Sequence of chain 2.A:
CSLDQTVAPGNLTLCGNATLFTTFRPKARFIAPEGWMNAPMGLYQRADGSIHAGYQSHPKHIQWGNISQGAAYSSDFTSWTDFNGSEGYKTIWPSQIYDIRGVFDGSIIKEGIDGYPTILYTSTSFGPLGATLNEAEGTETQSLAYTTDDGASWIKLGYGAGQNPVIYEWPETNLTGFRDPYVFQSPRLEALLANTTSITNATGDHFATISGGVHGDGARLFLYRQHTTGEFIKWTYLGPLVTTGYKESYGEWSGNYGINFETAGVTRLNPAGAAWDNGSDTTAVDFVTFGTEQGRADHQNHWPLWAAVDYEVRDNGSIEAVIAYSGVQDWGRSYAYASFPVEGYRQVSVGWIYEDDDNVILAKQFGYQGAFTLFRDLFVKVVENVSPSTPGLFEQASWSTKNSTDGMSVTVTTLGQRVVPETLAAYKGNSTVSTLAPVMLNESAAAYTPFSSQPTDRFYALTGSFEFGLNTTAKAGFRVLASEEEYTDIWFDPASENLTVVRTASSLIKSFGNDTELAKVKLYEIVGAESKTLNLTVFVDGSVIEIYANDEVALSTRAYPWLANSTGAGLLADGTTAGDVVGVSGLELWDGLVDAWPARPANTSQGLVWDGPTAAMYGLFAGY

A small-molecule ligand and the protein it binds are described below.
Small molecule (SMILES): CC(=O)N[C@H]1[C@H](O[C@H]2[C@H](O)[C@@H](NC(C)=O)CO[C@@H]2CO)O[C@H](CO)[C@@H](O[C@@H]2O[C@H](CO[C@H]3O[C@H](CO)[C@@H](O)[C@H](O[C@H]4O[C@H](CO)[C@@H](O)[C@H](O)[C@@H]4O)[C@@H]3O)[C@@H](O)[C@H](O[C@H]3O[C@H](CO)[C@@H](O)[C@H](O)[C@@H]3O[C@H]3O[C@H](CO)[C@@H](O)[C@H](O)[C@@H]3O)[C@@H]2O)[C@@H]1O

Binding-site contacts:
Ligand atom C6 contacts residue TYR209 of chain 1.A at 3.5 Å (hydrophobic).
Ligand atom O3 contacts residue GLY203 of chain 1.A at 3.8 Å.
Ligand atom O2 contacts residue GLY203 of chain 1.A at 3.9 Å.
Ligand atom C2 contacts residue TRP651 of chain 2.A at 3.8 Å (hydrophobic).
Ligand atom C6 contacts residue LEU649 of chain 2.A at 3.9 Å (hydrophobic).
Ligand atom O3 contacts residue TRP651 of chain 2.A at 3.5 Å.
Ligand atom O6 contacts residue TRP651 of chain 2.A at 3.7 Å.
Ligand atom O6 contacts residue PRO654 of chain 2.A at 3.3 Å.
Ligand atom C3 contacts residue ASN58 of chain 2.A at 3.7 Å.
Ligand atom O2 contacts residue ALA202 of chain 1.A at 3.7 Å.
Ligand atom C4 contacts residue LEU649 of chain 2.A at 3.8 Å (hydrophobic).
Ligand atom C7 contacts residue ASN58 of chain 2.A at 3.5 Å.
Ligand atom O5 contacts residue ALA202 of chain 1.A at 3.9 Å.
Ligand atom O6 contacts residue TYR209 of chain 1.A at 3.4 Å (h-bond).
Ligand atom O5 contacts residue LEU649 of chain 2.A at 3.5 Å.
Ligand atom O6 contacts residue VAL650 of chain 2.A at 4.0 Å.
Ligand atom O4 contacts residue TRP651 of chain 2.A at 3.6 Å.
Ligand atom O6 contacts residue TRP651 of chain 2.A at 4.0 Å.
Ligand atom O6 contacts residue TYR665 of chain 2.A at 3.8 Å.
Ligand atom N2 contacts residue ASN58 of chain 2.A at 2.9 Å (h-bond).
Ligand atom C6 contacts residue PRO654 of chain 2.A at 3.8 Å (hydrophobic).
Ligand atom C1 contacts residue ASN58 of chain 2.A at 1.4 Å.
Ligand atom C5 contacts residue ASN58 of chain 2.A at 3.6 Å.
Ligand atom C2 contacts residue ASN58 of chain 2.A at 2.4 Å.
Ligand atom O5 contacts residue ASN58 of chain 2.A at 2.3 Å (h-bond).
Ligand atom O6 contacts residue LYS405 of chain 2.A at 3.0 Å (salt-bridge).
Ligand atom O5 contacts residue LYS405 of chain 2.A at 3.9 Å.
Ligand atom C6 contacts residue TRP651 of chain 2.A at 3.9 Å (hydrophobic).
Ligand atom C6 contacts residue LYS405 of chain 2.A at 4.0 Å.
Ligand atom C4 contacts residue GLY203 of chain 1.A at 3.6 Å.
Ligand atom C4 contacts residue TRP651 of chain 2.A at 3.9 Å (hydrophobic).
Ligand atom C6 contacts residue VAL650 of chain 2.A at 3.5 Å (hydrophobic).
Ligand atom O6 contacts residue TYR665 of chain 2.A at 3.8 Å.
Ligand atom C5 contacts residue TRP651 of chain 2.A at 3.7 Å (hydrophobic).
Ligand atom C1 contacts residue TRP651 of chain 2.A at 3.8 Å (hydrophobic).
Ligand atom O5 contacts residue TRP651 of chain 2.A at 3.5 Å.
Ligand atom C8 contacts residue ALA202 of chain 1.A at 3.6 Å (hydrophobic).
Ligand atom C2 contacts residue LEU649 of chain 2.A at 4.0 Å (hydrophobic).
Ligand atom O5 contacts residue TRP651 of chain 2.A at 3.5 Å.
Ligand atom O7 contacts residue ASN58 of chain 2.A at 3.7 Å.

Sequence of chain 1.A:
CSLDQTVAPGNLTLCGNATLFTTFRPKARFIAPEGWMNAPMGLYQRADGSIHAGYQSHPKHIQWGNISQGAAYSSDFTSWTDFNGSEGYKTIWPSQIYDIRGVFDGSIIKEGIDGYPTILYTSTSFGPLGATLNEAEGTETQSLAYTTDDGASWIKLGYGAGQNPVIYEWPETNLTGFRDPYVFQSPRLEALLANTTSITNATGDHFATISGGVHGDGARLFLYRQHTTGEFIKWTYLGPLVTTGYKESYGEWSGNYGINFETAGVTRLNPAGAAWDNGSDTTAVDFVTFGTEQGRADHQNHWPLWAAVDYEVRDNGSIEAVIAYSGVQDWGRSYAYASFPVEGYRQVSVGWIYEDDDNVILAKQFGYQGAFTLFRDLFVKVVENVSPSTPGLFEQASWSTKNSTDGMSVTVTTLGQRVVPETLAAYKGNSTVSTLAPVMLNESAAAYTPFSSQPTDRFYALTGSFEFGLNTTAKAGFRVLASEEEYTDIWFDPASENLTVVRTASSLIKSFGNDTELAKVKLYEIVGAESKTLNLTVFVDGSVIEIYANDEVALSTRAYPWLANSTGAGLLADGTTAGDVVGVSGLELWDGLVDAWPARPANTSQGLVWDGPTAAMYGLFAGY